Binding-site contacts:
Ligand atom N14 contacts residue THR1 of chain 1.H at 3.5 Å (h-bond).
Ligand atom O31 contacts residue ALA20 of chain 1.H at 3.4 Å.
Ligand atom O30 contacts residue GLY128 of chain 1.H at 3.4 Å.
Ligand atom N51 contacts residue ASN22 of chain 1.H at 3.7 Å.
Ligand atom C12 contacts residue GLY47 of chain 1.H at 3.4 Å.
Ligand atom C24 contacts residue LYS33 of chain 1.H at 3.5 Å.
Ligand atom C15 contacts residue THR1 of chain 1.H at 2.3 Å.
Ligand atom C23 contacts residue CYS31 of chain 1.H at 3.7 Å (hydrophobic).
Ligand atom O30 contacts residue SER129 of chain 1.H at 3.0 Å (h-bond).
Ligand atom C23 contacts residue ALA49 of chain 1.H at 3.8 Å (hydrophobic).
Ligand atom N52 contacts residue ASN22 of chain 1.H at 3.5 Å (h-bond).
Ligand atom C32 contacts residue GLY47 of chain 1.H at 3.4 Å.
Ligand atom C41 contacts residue ASP125 of chain 1.I at 3.6 Å.
Ligand atom N53 contacts residue LEU126 of chain 1.I at 3.6 Å.
Ligand atom C20 contacts residue ALA49 of chain 1.H at 3.6 Å (hydrophobic).
Ligand atom S27 contacts residue THR1 of chain 1.H at 3.4 Å (h-bond).
Ligand atom N22 contacts residue GLU53 of chain 1.H at 3.0 Å (salt-bridge).
Ligand atom C18 contacts residue GLY45 of chain 1.H at 3.5 Å.
Ligand atom C28 contacts residue THR1 of chain 1.H at 3.6 Å.
Ligand atom C57 contacts residue LEU126 of chain 1.I at 3.4 Å (hydrophobic).
Ligand atom N8 contacts residue ASP125 of chain 1.I at 3.3 Å (salt-bridge).
Ligand atom C26 contacts residue THR1 of chain 1.H at 2.5 Å.
Ligand atom C56 contacts residue LEU126 of chain 1.I at 3.2 Å (hydrophobic).
Ligand atom C43 contacts residue ALA27 of chain 1.H at 3.5 Å (hydrophobic).
Ligand atom C40 contacts residue ASP125 of chain 1.I at 3.7 Å.
Ligand atom C10 contacts residue THR21 of chain 1.H at 3.6 Å.
Ligand atom N14 contacts residue GLY47 of chain 1.H at 3.2 Å (h-bond).
Ligand atom N22 contacts residue HIS35 of chain 1.H at 3.5 Å (h-bond).
Ligand atom O31 contacts residue THR21 of chain 1.H at 2.9 Å (h-bond).
Ligand atom C9 contacts residue THR21 of chain 1.H at 3.4 Å.
Ligand atom C16 contacts residue THR1 of chain 1.H at 2.6 Å.
Ligand atom C25 contacts residue THR1 of chain 1.H at 1.4 Å.
Ligand atom C26 contacts residue GLY47 of chain 1.H at 3.6 Å.
Ligand atom C28 contacts residue SER129 of chain 1.H at 3.8 Å.
Ligand atom N11 contacts residue THR21 of chain 1.H at 2.9 Å (h-bond).
Ligand atom O30 contacts residue THR1 of chain 1.H at 3.0 Å.
Ligand atom O39 contacts residue ALA49 of chain 1.H at 3.2 Å (h-bond).
Ligand atom O44 contacts residue THR21 of chain 1.H at 3.6 Å.
Ligand atom N53 contacts residue ASN22 of chain 1.H at 3.7 Å.
Ligand atom O33 contacts residue THR21 of chain 1.H at 3.5 Å (h-bond).

Sequence of chain 1.I:
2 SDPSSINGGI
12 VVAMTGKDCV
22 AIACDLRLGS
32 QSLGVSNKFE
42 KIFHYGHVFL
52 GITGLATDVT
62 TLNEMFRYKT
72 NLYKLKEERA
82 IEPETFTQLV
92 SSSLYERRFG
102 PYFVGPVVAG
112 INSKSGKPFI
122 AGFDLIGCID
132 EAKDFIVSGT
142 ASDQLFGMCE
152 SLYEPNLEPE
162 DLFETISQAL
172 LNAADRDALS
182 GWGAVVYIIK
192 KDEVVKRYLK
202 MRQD

A small-molecule ligand and the protein it binds are described below.
Small molecule (SMILES): CC(C)C[C@H](NC(=O)[C@@H](Cc1ccccc1)N=[N+]=[N-])C(=O)N[C@H](C(=O)N[C@H](CCS(C)(=O)=O)Cc1ccc(CN)cc1)[C@@H](C)O

Sequence of chain 1.H:
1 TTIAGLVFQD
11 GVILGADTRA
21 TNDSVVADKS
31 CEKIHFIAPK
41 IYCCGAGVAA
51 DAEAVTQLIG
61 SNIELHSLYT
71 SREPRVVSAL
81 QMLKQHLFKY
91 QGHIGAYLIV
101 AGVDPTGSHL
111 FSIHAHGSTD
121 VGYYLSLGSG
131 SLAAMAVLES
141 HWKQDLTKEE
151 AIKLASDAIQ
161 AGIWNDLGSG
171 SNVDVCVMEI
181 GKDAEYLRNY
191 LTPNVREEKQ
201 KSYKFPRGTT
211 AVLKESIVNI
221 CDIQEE